Sequence of chain 1.A:
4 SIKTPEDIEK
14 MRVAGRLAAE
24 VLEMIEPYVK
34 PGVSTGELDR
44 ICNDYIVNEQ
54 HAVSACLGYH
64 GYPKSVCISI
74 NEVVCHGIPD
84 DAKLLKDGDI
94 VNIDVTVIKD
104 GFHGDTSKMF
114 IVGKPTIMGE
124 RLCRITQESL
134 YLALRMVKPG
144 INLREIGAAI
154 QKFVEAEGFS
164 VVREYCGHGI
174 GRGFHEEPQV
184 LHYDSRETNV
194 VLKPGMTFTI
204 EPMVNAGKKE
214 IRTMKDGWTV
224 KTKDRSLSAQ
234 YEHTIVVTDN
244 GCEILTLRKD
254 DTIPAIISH

Binding-site contacts:
Ligand atom OA contacts residue HIS178 of chain 1.A at 3.3 Å (h-bond).
Ligand atom C2 contacts residue TYR62 of chain 1.A at 3.7 Å (hydrophobic).
Ligand atom CL2 contacts residue HIS63 of chain 1.A at 3.8 Å.
Ligand atom C contacts residue ASP97 of chain 1.A at 3.9 Å.
Ligand atom CL1 contacts residue TYR65 of chain 1.A at 3.5 Å.
Ligand atom CA contacts residue PHE177 of chain 1.A at 3.9 Å (hydrophobic).
Ligand atom C4 contacts residue TRP221 of chain 1.A at 3.8 Å (hydrophobic).
Ligand atom C contacts residue GLU204 of chain 1.A at 3.5 Å.
Ligand atom OB contacts residue HIS171 of chain 1.A at 2.9 Å (h-bond).
Ligand atom OB contacts residue GLU204 of chain 1.A at 3.5 Å (salt-bridge).
Ligand atom C3 contacts residue TYR62 of chain 1.A at 3.4 Å (hydrophobic).
Ligand atom C contacts residue HIS178 of chain 1.A at 3.7 Å.
Ligand atom C contacts residue MN1 of chain 1.B at 3.1 Å.
Ligand atom OXT contacts residue ASP108 of chain 1.A at 3.2 Å (salt-bridge).
Ligand atom OA contacts residue PHE177 of chain 1.A at 3.8 Å.
Ligand atom C contacts residue ASP108 of chain 1.A at 3.5 Å.
Ligand atom C6 contacts residue HIS79 of chain 1.A at 3.9 Å.
Ligand atom OXT contacts residue MN1 of chain 1.B at 2.1 Å.
Ligand atom CA contacts residue ASP97 of chain 1.A at 4.0 Å.
Ligand atom OB contacts residue MN1 of chain 1.C at 2.2 Å.
Ligand atom C contacts residue MN1 of chain 1.C at 2.6 Å.
Ligand atom CB contacts residue ASP97 of chain 1.A at 3.3 Å.
Ligand atom C1 contacts residue HIS79 of chain 1.A at 3.7 Å.
Ligand atom CB contacts residue MN1 of chain 1.B at 3.8 Å.
Ligand atom C4 contacts residue TYR62 of chain 1.A at 3.6 Å (hydrophobic).
Ligand atom OXT contacts residue GLU235 of chain 1.A at 3.1 Å (salt-bridge).
Ligand atom CA contacts residue MN1 of chain 1.B at 3.8 Å.
Ligand atom CD contacts residue HIS79 of chain 1.A at 3.6 Å.
Ligand atom CA contacts residue HIS178 of chain 1.A at 4.0 Å.
Ligand atom C4 contacts residue HIS63 of chain 1.A at 3.5 Å.
Ligand atom CG contacts residue HIS79 of chain 1.A at 3.6 Å.
Ligand atom OXT contacts residue GLU204 of chain 1.A at 3.0 Å (salt-bridge).
Ligand atom OB contacts residue HIS178 of chain 1.A at 2.7 Å (h-bond).
Ligand atom OB contacts residue PHE177 of chain 1.A at 3.9 Å.
Ligand atom C5 contacts residue TYR62 of chain 1.A at 3.8 Å (hydrophobic).
Ligand atom OB contacts residue ASP108 of chain 1.A at 3.4 Å (salt-bridge).
Ligand atom OXT contacts residue MN1 of chain 1.C at 2.3 Å.
Ligand atom CG contacts residue CYS70 of chain 1.A at 3.7 Å (hydrophobic).
Ligand atom C3 contacts residue TRP221 of chain 1.A at 3.4 Å (hydrophobic).
Ligand atom OXT contacts residue ASP97 of chain 1.A at 3.1 Å (salt-bridge).

This small molecule binds to this protein.
Small molecule (SMILES): O=C(O)c1ccc(-c2cc(Cl)ccc2Cl)o1